Sequence of chain 23.Q:
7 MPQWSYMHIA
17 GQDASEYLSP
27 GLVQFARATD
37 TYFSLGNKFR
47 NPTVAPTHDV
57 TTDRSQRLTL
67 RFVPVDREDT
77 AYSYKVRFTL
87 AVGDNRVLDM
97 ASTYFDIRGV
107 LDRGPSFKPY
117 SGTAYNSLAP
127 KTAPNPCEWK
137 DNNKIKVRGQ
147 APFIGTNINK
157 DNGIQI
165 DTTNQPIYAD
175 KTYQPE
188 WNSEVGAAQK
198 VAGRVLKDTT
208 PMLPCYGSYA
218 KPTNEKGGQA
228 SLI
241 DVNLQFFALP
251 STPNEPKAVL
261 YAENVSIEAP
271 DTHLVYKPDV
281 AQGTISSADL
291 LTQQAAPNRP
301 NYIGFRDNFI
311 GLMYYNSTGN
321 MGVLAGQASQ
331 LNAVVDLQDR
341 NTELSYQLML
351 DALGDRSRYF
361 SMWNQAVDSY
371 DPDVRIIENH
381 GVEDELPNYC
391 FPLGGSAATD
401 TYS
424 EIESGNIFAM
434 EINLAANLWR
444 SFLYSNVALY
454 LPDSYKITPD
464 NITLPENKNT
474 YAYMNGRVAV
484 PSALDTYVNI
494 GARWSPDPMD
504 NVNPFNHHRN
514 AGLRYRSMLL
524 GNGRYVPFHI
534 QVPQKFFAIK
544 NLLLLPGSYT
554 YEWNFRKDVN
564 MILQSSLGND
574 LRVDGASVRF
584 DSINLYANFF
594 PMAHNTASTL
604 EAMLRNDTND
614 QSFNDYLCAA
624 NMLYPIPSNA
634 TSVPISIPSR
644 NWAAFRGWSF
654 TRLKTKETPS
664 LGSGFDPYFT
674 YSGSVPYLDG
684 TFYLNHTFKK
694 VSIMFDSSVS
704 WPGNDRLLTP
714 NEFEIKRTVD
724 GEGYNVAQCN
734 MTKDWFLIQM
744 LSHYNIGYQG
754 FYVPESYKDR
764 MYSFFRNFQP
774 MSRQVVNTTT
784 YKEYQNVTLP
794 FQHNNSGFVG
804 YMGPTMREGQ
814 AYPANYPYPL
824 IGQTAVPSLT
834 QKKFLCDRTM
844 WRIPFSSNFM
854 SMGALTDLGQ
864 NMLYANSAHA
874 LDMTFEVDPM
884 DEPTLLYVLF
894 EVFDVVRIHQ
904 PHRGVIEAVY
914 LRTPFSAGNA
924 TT

The small molecule below binds the protein below.
Small molecule (SMILES): NC(N)=NCCC[C@H](NC(=O)[C@@H]1CCCN1)C(=O)N[C@H](C=O)Cc1cnc[nH]1

Binding-site contacts:
Ligand atom N contacts residue TYR619 of chain 23.Q at 3.6 Å.
Ligand atom CE1 contacts residue MET843 of chain 23.Q at 3.6 Å (hydrophobic).
Ligand atom CE1 contacts residue LEU348 of chain 23.Q at 3.9 Å (hydrophobic).
Ligand atom CD contacts residue PHE896 of chain 23.Q at 4.1 Å (hydrophobic).
Ligand atom C contacts residue TYR619 of chain 23.Q at 3.1 Å (hydrophobic).
Ligand atom N contacts residue ASN617 of chain 23.Q at 3.6 Å.
Ligand atom CE1 contacts residue LEU620 of chain 23.Q at 3.5 Å (hydrophobic).
Ligand atom CG contacts residue TYR619 of chain 23.Q at 3.8 Å (hydrophobic).
Ligand atom CG contacts residue ASN617 of chain 23.Q at 4.1 Å.
Ligand atom CG contacts residue PHE896 of chain 23.Q at 3.0 Å (hydrophobic).
Ligand atom CB contacts residue PHE896 of chain 23.Q at 3.3 Å (hydrophobic).
Ligand atom O contacts residue TYR619 of chain 23.Q at 2.6 Å.
Ligand atom CG contacts residue GLU894 of chain 23.Q at 3.9 Å.
Ligand atom CD contacts residue ARG46 of chain 23.S at 4.1 Å.
Ligand atom N contacts residue ARG649 of chain 23.Q at 4.1 Å.
Ligand atom CD2 contacts residue ARG845 of chain 23.Q at 3.5 Å.
Ligand atom N contacts residue CYS621 of chain 23.Q at 2.9 Å (h-bond).
Ligand atom ND1 contacts residue LEU620 of chain 23.Q at 3.0 Å.
Ligand atom N contacts residue TYR619 of chain 23.Q at 3.5 Å (h-bond).
Ligand atom CD contacts residue CYS621 of chain 23.Q at 3.6 Å (hydrophobic).
Ligand atom C contacts residue ARG845 of chain 23.Q at 3.6 Å.
Ligand atom CB contacts residue ARG649 of chain 23.Q at 3.6 Å.
Ligand atom CG contacts residue ARG46 of chain 23.S at 3.9 Å.
Ligand atom CB contacts residue GLU894 of chain 23.Q at 3.5 Å.
Ligand atom CA contacts residue TYR619 of chain 23.Q at 3.9 Å (hydrophobic).
Ligand atom O contacts residue ARG845 of chain 23.Q at 3.8 Å.
Ligand atom CB contacts residue TYR619 of chain 23.Q at 3.0 Å (hydrophobic).
Ligand atom O contacts residue ARG649 of chain 23.Q at 3.9 Å.
Ligand atom CD contacts residue ASN617 of chain 23.Q at 3.2 Å.
Ligand atom CA contacts residue ARG649 of chain 23.Q at 3.4 Å.
Ligand atom NE2 contacts residue GLU894 of chain 23.Q at 4.1 Å.
Ligand atom N contacts residue ASP618 of chain 23.Q at 3.9 Å.
Ligand atom CA contacts residue CYS621 of chain 23.Q at 3.7 Å (hydrophobic).
Ligand atom CD contacts residue ASP897 of chain 23.Q at 3.5 Å.
Ligand atom CB contacts residue TYR619 of chain 23.Q at 3.8 Å (hydrophobic).
Ligand atom CB contacts residue ARG649 of chain 23.Q at 4.1 Å.
Ligand atom CD2 contacts residue GLU894 of chain 23.Q at 3.7 Å.
Ligand atom CB contacts residue ALA857 of chain 23.Q at 3.9 Å (hydrophobic).
Ligand atom O contacts residue ALA857 of chain 23.Q at 4.0 Å.
Ligand atom CA contacts residue TYR619 of chain 23.Q at 3.8 Å (hydrophobic).

Sequence of chain 23.S:
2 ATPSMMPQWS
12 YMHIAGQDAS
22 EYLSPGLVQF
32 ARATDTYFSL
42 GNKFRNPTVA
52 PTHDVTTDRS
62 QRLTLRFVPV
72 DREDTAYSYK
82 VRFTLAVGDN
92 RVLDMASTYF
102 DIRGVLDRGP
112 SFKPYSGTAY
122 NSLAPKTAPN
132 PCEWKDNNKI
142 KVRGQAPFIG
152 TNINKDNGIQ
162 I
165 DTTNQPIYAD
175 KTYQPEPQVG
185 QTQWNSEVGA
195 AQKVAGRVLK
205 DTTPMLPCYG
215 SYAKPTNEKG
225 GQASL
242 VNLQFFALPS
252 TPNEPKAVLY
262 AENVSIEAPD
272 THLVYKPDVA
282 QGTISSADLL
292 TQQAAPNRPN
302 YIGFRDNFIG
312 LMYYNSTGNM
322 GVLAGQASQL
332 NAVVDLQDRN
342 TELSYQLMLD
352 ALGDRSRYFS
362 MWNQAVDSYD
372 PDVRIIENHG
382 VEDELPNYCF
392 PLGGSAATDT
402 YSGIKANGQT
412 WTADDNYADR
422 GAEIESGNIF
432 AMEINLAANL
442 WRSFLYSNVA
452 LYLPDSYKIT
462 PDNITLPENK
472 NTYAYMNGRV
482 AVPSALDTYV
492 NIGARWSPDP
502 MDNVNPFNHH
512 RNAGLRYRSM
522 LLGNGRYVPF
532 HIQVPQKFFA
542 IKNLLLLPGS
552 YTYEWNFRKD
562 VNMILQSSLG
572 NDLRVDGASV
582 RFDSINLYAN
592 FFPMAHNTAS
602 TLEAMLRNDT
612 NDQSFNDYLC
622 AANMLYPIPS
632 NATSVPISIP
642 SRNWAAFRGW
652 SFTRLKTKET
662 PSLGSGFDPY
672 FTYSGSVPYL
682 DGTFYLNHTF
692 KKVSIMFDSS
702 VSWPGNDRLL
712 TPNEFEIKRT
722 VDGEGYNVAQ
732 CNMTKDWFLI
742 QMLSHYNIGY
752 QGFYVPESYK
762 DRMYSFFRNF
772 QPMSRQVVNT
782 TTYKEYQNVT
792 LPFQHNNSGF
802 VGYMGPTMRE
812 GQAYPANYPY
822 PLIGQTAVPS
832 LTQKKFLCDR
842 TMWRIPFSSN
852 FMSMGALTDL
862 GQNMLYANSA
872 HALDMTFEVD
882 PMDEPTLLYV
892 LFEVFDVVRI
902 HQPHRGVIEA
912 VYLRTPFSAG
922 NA